This small molecule binds to this protein.
Small molecule (SMILES): Cc1cc(CCCOc2c(C)cc(-c3coc(C)n3)cc2C)on1

Sequence of chain 19.C:
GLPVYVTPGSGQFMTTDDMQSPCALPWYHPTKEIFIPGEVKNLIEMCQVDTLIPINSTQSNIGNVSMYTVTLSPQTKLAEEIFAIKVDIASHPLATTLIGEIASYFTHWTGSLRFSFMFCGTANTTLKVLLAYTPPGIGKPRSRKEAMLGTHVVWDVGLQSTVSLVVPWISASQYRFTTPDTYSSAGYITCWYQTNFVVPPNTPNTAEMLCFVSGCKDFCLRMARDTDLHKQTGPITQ

Sequence of chain 19.A:
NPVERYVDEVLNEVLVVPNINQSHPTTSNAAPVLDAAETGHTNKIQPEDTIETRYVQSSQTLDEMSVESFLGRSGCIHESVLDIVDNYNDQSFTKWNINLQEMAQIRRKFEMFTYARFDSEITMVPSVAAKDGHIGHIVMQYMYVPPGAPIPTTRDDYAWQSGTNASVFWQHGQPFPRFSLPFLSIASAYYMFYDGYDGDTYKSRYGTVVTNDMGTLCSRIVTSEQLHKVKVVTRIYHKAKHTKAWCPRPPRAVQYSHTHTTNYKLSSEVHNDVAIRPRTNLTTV

Binding-site contacts:
Ligand atom O1 contacts residue LEU100 of chain 19.A at 4.0 Å.
Ligand atom C4A contacts residue PHE179 of chain 19.A at 3.3 Å (hydrophobic).
Ligand atom CM6 contacts residue LEU181 of chain 19.A at 3.7 Å (hydrophobic).
Ligand atom O1 contacts residue MET214 of chain 19.A at 3.2 Å.
Ligand atom CM2 contacts residue ILE122 of chain 19.A at 3.7 Å (hydrophobic).
Ligand atom C2C contacts residue ILE98 of chain 19.A at 4.0 Å (hydrophobic).
Ligand atom C2B contacts residue ILE122 of chain 19.A at 3.9 Å (hydrophobic).
Ligand atom O1B contacts residue ILE98 of chain 19.A at 2.9 Å.
Ligand atom N2 contacts residue MET214 of chain 19.A at 3.8 Å.
Ligand atom N2 contacts residue LEU100 of chain 19.A at 3.8 Å.
Ligand atom C2A contacts residue PHE179 of chain 19.A at 3.3 Å (hydrophobic).
Ligand atom C4B contacts residue PHE179 of chain 19.A at 3.9 Å (hydrophobic).
Ligand atom O5A contacts residue PHE179 of chain 19.A at 3.7 Å.
Ligand atom C1A contacts residue PHE179 of chain 19.A at 3.5 Å (hydrophobic).
Ligand atom CM4 contacts residue VAL168 of chain 19.A at 3.5 Å (hydrophobic).
Ligand atom C2A contacts residue TYR144 of chain 19.A at 3.7 Å (hydrophobic).
Ligand atom CM4 contacts residue PHE179 of chain 19.A at 3.9 Å (hydrophobic).
Ligand atom C3 contacts residue LEU100 of chain 19.A at 3.9 Å (hydrophobic).
Ligand atom C1A contacts residue TYR144 of chain 19.A at 3.1 Å (hydrophobic).
Ligand atom CM6 contacts residue TYR144 of chain 19.A at 3.7 Å (hydrophobic).
Ligand atom C5 contacts residue MET214 of chain 19.A at 3.6 Å (hydrophobic).
Ligand atom CM2 contacts residue ILE236 of chain 19.A at 4.0 Å (hydrophobic).
Ligand atom C4B contacts residue LEU181 of chain 19.A at 3.8 Å (hydrophobic).
Ligand atom C6B contacts residue ILE98 of chain 19.A at 3.6 Å (hydrophobic).
Ligand atom N3A contacts residue PHE179 of chain 19.A at 3.0 Å.
Ligand atom C4A contacts residue TYR144 of chain 19.A at 3.8 Å (hydrophobic).
Ligand atom N3A contacts residue LEU217 of chain 19.A at 3.4 Å.
Ligand atom C4 contacts residue TYR190 of chain 19.A at 3.8 Å (hydrophobic).
Ligand atom CM6 contacts residue LEU184 of chain 19.A at 3.4 Å (hydrophobic).
Ligand atom C6B contacts residue LEU181 of chain 19.A at 3.3 Å (hydrophobic).
Ligand atom C5B contacts residue TYR144 of chain 19.A at 3.6 Å (hydrophobic).
Ligand atom C2B contacts residue ILE98 of chain 19.A at 3.9 Å (hydrophobic).
Ligand atom CM3 contacts residue TYR190 of chain 19.A at 3.9 Å (hydrophobic).
Ligand atom C1B contacts residue ILE98 of chain 19.A at 3.6 Å (hydrophobic).
Ligand atom C5B contacts residue LEU181 of chain 19.A at 3.3 Å (hydrophobic).
Ligand atom C1B contacts residue LEU181 of chain 19.A at 3.8 Å (hydrophobic).
Ligand atom C1C contacts residue MET214 of chain 19.A at 3.7 Å (hydrophobic).
Ligand atom O5A contacts residue TYR144 of chain 19.A at 3.1 Å.
Ligand atom CM4 contacts residue TYR142 of chain 19.A at 3.1 Å (hydrophobic).
Ligand atom O5A contacts residue ALA166 of chain 19.A at 3.9 Å.